The protein below binds the small molecule below.
Small molecule (SMILES): CC(=O)N[C@@H]1[C@@H](O)[C@H](O)[C@@H](CO)O[C@H]1O

Binding-site contacts:
Ligand atom C2 contacts residue ASN100 of chain 1.A at 2.5 Å.
Ligand atom O5 contacts residue SER102 of chain 1.A at 4.0 Å.
Ligand atom C8 contacts residue ASN100 of chain 1.A at 4.4 Å.
Ligand atom C7 contacts residue ASN100 of chain 1.A at 3.4 Å.
Ligand atom N2 contacts residue ASN100 of chain 1.A at 3.0 Å (h-bond).
Ligand atom C4 contacts residue ASN100 of chain 1.A at 4.2 Å.
Ligand atom C5 contacts residue ASN100 of chain 1.A at 3.6 Å.
Ligand atom O7 contacts residue ASN100 of chain 1.A at 3.4 Å (h-bond).
Ligand atom O5 contacts residue ASN100 of chain 1.A at 2.3 Å (h-bond).
Ligand atom C1 contacts residue ASN100 of chain 1.A at 1.4 Å.
Ligand atom C3 contacts residue ASN100 of chain 1.A at 3.8 Å.
Ligand atom C1 contacts residue SER102 of chain 1.A at 3.6 Å.

Sequence of chain 1.A:
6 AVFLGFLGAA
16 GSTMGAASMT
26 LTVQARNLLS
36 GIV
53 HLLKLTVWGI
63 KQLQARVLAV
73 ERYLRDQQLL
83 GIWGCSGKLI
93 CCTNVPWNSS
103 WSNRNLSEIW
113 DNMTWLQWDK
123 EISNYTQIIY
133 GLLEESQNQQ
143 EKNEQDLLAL